Sequence of chain 1.C:
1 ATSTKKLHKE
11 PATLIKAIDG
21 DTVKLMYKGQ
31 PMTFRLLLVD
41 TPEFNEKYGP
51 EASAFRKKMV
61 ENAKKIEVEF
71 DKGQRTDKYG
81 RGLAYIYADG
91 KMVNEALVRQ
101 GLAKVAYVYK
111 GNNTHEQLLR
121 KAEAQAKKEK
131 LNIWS

Binding-site contacts:
Ligand atom O3P contacts residue LYS78 of chain 1.C at 4.0 Å.
Ligand atom P2 contacts residue ARG35 of chain 1.C at 3.6 Å.
Ligand atom C4 contacts residue LEU83 of chain 1.C at 3.6 Å (hydrophobic).
Ligand atom P1 contacts residue LYS78 of chain 1.C at 4.0 Å.
Ligand atom C4' contacts residue TYR79 of chain 1.C at 4.0 Å (hydrophobic).
Ligand atom O2P contacts residue TYR79 of chain 1.C at 2.8 Å (h-bond).
Ligand atom C1' contacts residue ARG81 of chain 1.C at 4.2 Å.
Ligand atom C5' contacts residue ARG81 of chain 1.C at 4.0 Å.
Ligand atom C6 contacts residue TYR107 of chain 1.C at 4.1 Å (hydrophobic).
Ligand atom O4' contacts residue TYR79 of chain 1.C at 3.9 Å.
Ligand atom C4 contacts residue TYR107 of chain 1.C at 4.2 Å (hydrophobic).
Ligand atom C2 contacts residue ASP77 of chain 1.C at 3.9 Å.
Ligand atom C5M contacts residue ARG35 of chain 1.C at 3.8 Å.
Ligand atom O4P contacts residue ARG35 of chain 1.C at 2.9 Å (salt-bridge).
Ligand atom O5P contacts residue ARG35 of chain 1.C at 3.0 Å (salt-bridge).
Ligand atom O3' contacts residue LYS78 of chain 1.C at 4.1 Å.
Ligand atom O5' contacts residue ARG35 of chain 1.C at 3.5 Å (salt-bridge).
Ligand atom P2 contacts residue ARG81 of chain 1.C at 3.9 Å.
Ligand atom O4' contacts residue ASP77 of chain 1.C at 4.1 Å.
Ligand atom N3 contacts residue LEU83 of chain 1.C at 3.9 Å.
Ligand atom C5M contacts residue LEU36 of chain 1.C at 3.9 Å (hydrophobic).
Ligand atom C5 contacts residue TYR107 of chain 1.C at 4.0 Å (hydrophobic).
Ligand atom O2 contacts residue GLN74 of chain 1.C at 4.2 Å.
Ligand atom O4' contacts residue ARG81 of chain 1.C at 3.0 Å (salt-bridge).
Ligand atom P1 contacts residue TYR79 of chain 1.C at 3.9 Å.
Ligand atom C4' contacts residue ARG81 of chain 1.C at 3.8 Å.
Ligand atom O5' contacts residue ARG81 of chain 1.C at 3.0 Å (salt-bridge).
Ligand atom O4 contacts residue LEU37 of chain 1.C at 3.9 Å.
Ligand atom C2' contacts residue TYR107 of chain 1.C at 3.8 Å (hydrophobic).
Ligand atom O4 contacts residue TYR107 of chain 1.C at 4.2 Å.
Ligand atom O5P contacts residue ARG81 of chain 1.C at 2.7 Å (salt-bridge).
Ligand atom O2 contacts residue ASP77 of chain 1.C at 3.8 Å.
Ligand atom O4 contacts residue LEU83 of chain 1.C at 3.6 Å.
Ligand atom O4P contacts residue ASP40 of chain 1.C at 3.8 Å.
Ligand atom O3' contacts residue TYR79 of chain 1.C at 3.5 Å.
Ligand atom C5 contacts residue LEU83 of chain 1.C at 3.9 Å (hydrophobic).
Ligand atom C5M contacts residue TYR107 of chain 1.C at 3.8 Å (hydrophobic).
Ligand atom O2P contacts residue LYS78 of chain 1.C at 2.8 Å (salt-bridge).
Ligand atom C5' contacts residue TYR107 of chain 1.C at 3.6 Å (hydrophobic).
Ligand atom C5M contacts residue LEU83 of chain 1.C at 4.1 Å (hydrophobic).

This protein binds this small molecule.
Small molecule (SMILES): Cc1cn([C@H]2C[C@H](OP(=O)(O)O)[C@@H](COP(=O)(O)O)O2)c(=O)[nH]c1=O